Sequence of chain 1.A:
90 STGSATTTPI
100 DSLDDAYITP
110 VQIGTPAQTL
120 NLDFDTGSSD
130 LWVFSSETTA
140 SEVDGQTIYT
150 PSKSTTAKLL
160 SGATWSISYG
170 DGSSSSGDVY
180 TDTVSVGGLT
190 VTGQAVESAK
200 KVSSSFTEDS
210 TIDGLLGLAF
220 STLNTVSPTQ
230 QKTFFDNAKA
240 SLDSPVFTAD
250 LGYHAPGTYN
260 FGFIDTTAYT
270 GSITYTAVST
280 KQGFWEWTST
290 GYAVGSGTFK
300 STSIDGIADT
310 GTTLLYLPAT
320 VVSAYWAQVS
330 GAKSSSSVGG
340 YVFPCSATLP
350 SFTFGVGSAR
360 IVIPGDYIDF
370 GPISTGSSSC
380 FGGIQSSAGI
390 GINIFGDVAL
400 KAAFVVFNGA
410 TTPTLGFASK

A protein and the small-molecule ligand that binds it are described below.
Small molecule (SMILES): Cc1cn(-c2cc(N)cc(C(F)(F)F)c2)cn1

Binding-site contacts:
Ligand atom C10 contacts residue ILE393 of chain 1.A at 3.4 Å (hydrophobic).
Ligand atom N15 contacts residue ILE389 of chain 1.A at 4.1 Å.
Ligand atom F08 contacts residue PHE283 of chain 1.A at 3.6 Å.
Ligand atom C17 contacts residue THR311 of chain 1.A at 3.8 Å.
Ligand atom C09 contacts residue ILE389 of chain 1.A at 3.9 Å (hydrophobic).
Ligand atom C13 contacts residue GLY169 of chain 1.A at 4.1 Å.
Ligand atom C09 contacts residue GLY169 of chain 1.A at 4.2 Å.
Ligand atom N15 contacts residue ASP170 of chain 1.A at 4.1 Å.
Ligand atom N01 contacts residue ASP308 of chain 1.A at 2.9 Å (salt-bridge).
Ligand atom F06 contacts residue ILE391 of chain 1.A at 4.0 Å.
Ligand atom N11 contacts residue ILE393 of chain 1.A at 3.4 Å.
Ligand atom C12 contacts residue GLY169 of chain 1.A at 4.3 Å.
Ligand atom C16 contacts residue GLY169 of chain 1.A at 3.4 Å.
Ligand atom C14 contacts residue TYR315 of chain 1.A at 3.5 Å (hydrophobic).
Ligand atom N01 contacts residue ILE306 of chain 1.A at 3.5 Å.
Ligand atom C17 contacts residue ASP308 of chain 1.A at 3.6 Å.
Ligand atom C09 contacts residue ILE393 of chain 1.A at 4.0 Å (hydrophobic).
Ligand atom C10 contacts residue GLY169 of chain 1.A at 4.0 Å.
Ligand atom C04 contacts residue ILE391 of chain 1.A at 4.3 Å (hydrophobic).
Ligand atom C02 contacts residue ILE306 of chain 1.A at 3.9 Å (hydrophobic).
Ligand atom C03 contacts residue PHE283 of chain 1.A at 3.7 Å (hydrophobic).
Ligand atom F08 contacts residue ILE391 of chain 1.A at 3.5 Å.
Ligand atom C12 contacts residue ILE393 of chain 1.A at 3.5 Å (hydrophobic).
Ligand atom C16 contacts residue ILE393 of chain 1.A at 4.1 Å (hydrophobic).
Ligand atom C05 contacts residue PHE283 of chain 1.A at 4.4 Å (hydrophobic).
Ligand atom F06 contacts residue ILE389 of chain 1.A at 3.6 Å.
Ligand atom N15 contacts residue GLY169 of chain 1.A at 3.4 Å (h-bond).
Ligand atom C05 contacts residue ILE391 of chain 1.A at 4.1 Å (hydrophobic).
Ligand atom C12 contacts residue THR311 of chain 1.A at 3.5 Å.
Ligand atom N01 contacts residue GLY126 of chain 1.A at 3.4 Å (h-bond).
Ligand atom N01 contacts residue PHE283 of chain 1.A at 4.0 Å.
Ligand atom C03 contacts residue ILE306 of chain 1.A at 4.1 Å (hydrophobic).
Ligand atom C17 contacts residue ILE393 of chain 1.A at 3.7 Å (hydrophobic).
Ligand atom N11 contacts residue GLY169 of chain 1.A at 3.7 Å.
Ligand atom C13 contacts residue ILE393 of chain 1.A at 4.2 Å (hydrophobic).
Ligand atom F07 contacts residue PHE283 of chain 1.A at 4.3 Å.
Ligand atom C02 contacts residue ASP308 of chain 1.A at 3.7 Å.
Ligand atom C13 contacts residue ASP170 of chain 1.A at 4.3 Å.
Ligand atom C14 contacts residue THR311 of chain 1.A at 4.1 Å.
Ligand atom C16 contacts residue ILE389 of chain 1.A at 3.9 Å (hydrophobic).